Binding-site contacts:
Ligand atom F11 contacts residue LEU111 of chain 1.A at 3.9 Å.
Ligand atom C8 contacts residue ALA114 of chain 1.A at 3.8 Å (hydrophobic).
Ligand atom C8 contacts residue ASP113 of chain 1.A at 3.7 Å.
Ligand atom O17 contacts residue GLN118 of chain 1.A at 3.6 Å.
Ligand atom C10 contacts residue ASP113 of chain 1.A at 3.5 Å.
Ligand atom C4 contacts residue VAL159 of chain 1.A at 3.6 Å (hydrophobic).
Ligand atom C19 contacts residue VAL159 of chain 1.A at 3.6 Å (hydrophobic).
Ligand atom O5 contacts residue MET112 of chain 1.A at 2.9 Å (h-bond).
Ligand atom O1 contacts residue ILE87 of chain 1.A at 3.6 Å.
Ligand atom C22 contacts residue VAL41 of chain 1.A at 3.7 Å (hydrophobic).
Ligand atom F11 contacts residue MET112 of chain 1.A at 3.2 Å.
Ligand atom O1 contacts residue LEU169 of chain 1.A at 3.9 Å.
Ligand atom C12 contacts residue ILE33 of chain 1.A at 3.8 Å (hydrophobic).
Ligand atom C10 contacts residue MET112 of chain 1.A at 3.8 Å (hydrophobic).
Ligand atom O5 contacts residue ASP113 of chain 1.A at 3.5 Å (salt-bridge).
Ligand atom N6 contacts residue VAL159 of chain 1.A at 3.4 Å.
Ligand atom C12 contacts residue ASP113 of chain 1.A at 3.7 Å.
Ligand atom C19 contacts residue ILE33 of chain 1.A at 3.8 Å (hydrophobic).
Ligand atom O1 contacts residue GLU110 of chain 1.A at 2.8 Å (salt-bridge).
Ligand atom O17 contacts residue ASN115 of chain 1.A at 3.3 Å (h-bond).
Ligand atom C7 contacts residue VAL159 of chain 1.A at 3.8 Å (hydrophobic).
Ligand atom C4 contacts residue MET112 of chain 1.A at 3.8 Å (hydrophobic).
Ligand atom C24 contacts residue LEU169 of chain 1.A at 3.8 Å (hydrophobic).
Ligand atom F23 contacts residue VAL41 of chain 1.A at 3.1 Å.
Ligand atom C16 contacts residue ASN115 of chain 1.A at 3.3 Å.
Ligand atom C16 contacts residue ILE33 of chain 1.A at 3.3 Å (hydrophobic).
Ligand atom N2 contacts residue MET112 of chain 1.A at 3.7 Å.
Ligand atom N2 contacts residue GLU110 of chain 1.A at 3.3 Å (salt-bridge).
Ligand atom C7 contacts residue ASN115 of chain 1.A at 3.6 Å.
Ligand atom C9 contacts residue MET112 of chain 1.A at 3.5 Å (hydrophobic).
Ligand atom O5 contacts residue VAL159 of chain 1.A at 3.8 Å.
Ligand atom C9 contacts residue ASP113 of chain 1.A at 3.4 Å.
Ligand atom C13 contacts residue ILE33 of chain 1.A at 3.9 Å (hydrophobic).
Ligand atom O15 contacts residue GLN118 of chain 1.A at 3.7 Å.
Ligand atom O1 contacts residue ALA54 of chain 1.A at 3.4 Å.
Ligand atom F23 contacts residue GLN38 of chain 1.A at 3.6 Å.
Ligand atom C7 contacts residue ALA114 of chain 1.A at 3.4 Å (hydrophobic).
Ligand atom C20 contacts residue ASN115 of chain 1.A at 3.4 Å.
Ligand atom N2 contacts residue LEU111 of chain 1.A at 3.7 Å.
Ligand atom C22 contacts residue LEU169 of chain 1.A at 3.9 Å (hydrophobic).

Sequence of chain 1.A:
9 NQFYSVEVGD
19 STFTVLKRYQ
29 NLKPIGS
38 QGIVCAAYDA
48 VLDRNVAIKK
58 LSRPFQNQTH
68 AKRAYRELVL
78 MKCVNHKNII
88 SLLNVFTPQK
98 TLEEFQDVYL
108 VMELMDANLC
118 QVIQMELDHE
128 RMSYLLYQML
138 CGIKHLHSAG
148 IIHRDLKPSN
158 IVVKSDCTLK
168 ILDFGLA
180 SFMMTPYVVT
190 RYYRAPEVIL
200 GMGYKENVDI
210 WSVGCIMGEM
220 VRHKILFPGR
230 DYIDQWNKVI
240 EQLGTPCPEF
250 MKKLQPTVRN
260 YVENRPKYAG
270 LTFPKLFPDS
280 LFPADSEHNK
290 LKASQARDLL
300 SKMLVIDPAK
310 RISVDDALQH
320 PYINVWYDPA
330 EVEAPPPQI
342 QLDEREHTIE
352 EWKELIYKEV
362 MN

The protein below binds the small molecule below.
Small molecule (SMILES): O=C1/C(=N/O)c2cc(F)ccc2N1Cc1cc(F)cc2c1OCOC2